A protein and the small-molecule ligand that binds it are described below.
Small molecule (SMILES): CCC[C@H](O)CO

Binding-site contacts:
Ligand atom C4 contacts residue TYR159 of chain 1.C at 4.1 Å (hydrophobic).
Ligand atom C1 contacts residue ASN151 of chain 1.C at 4.0 Å.
Ligand atom C2 contacts residue TYR191 of chain 1.C at 4.1 Å (hydrophobic).
Ligand atom C1 contacts residue SER144 of chain 1.C at 3.8 Å.
Ligand atom O1 contacts residue SER144 of chain 1.C at 3.5 Å (h-bond).
Ligand atom O1 contacts residue TYR191 of chain 1.C at 4.1 Å.
Ligand atom C1 contacts residue TYR159 of chain 1.C at 3.5 Å (hydrophobic).
Ligand atom O1 contacts residue SER146 of chain 1.C at 3.7 Å.
Ligand atom C4 contacts residue ALA96 of chain 1.C at 4.3 Å (hydrophobic).
Ligand atom O2 contacts residue NAD1 of chain 1.P at 3.6 Å (h-bond).
Ligand atom C3 contacts residue ASN151 of chain 1.C at 4.2 Å.
Ligand atom O1 contacts residue GLY190 of chain 1.C at 4.3 Å.
Ligand atom O1 contacts residue ASN151 of chain 1.C at 3.9 Å.
Ligand atom O1 contacts residue PRO189 of chain 1.C at 4.3 Å.
Ligand atom O2 contacts residue THR197 of chain 1.C at 3.9 Å.
Ligand atom O1 contacts residue MET145 of chain 1.C at 4.0 Å.
Ligand atom C2 contacts residue THR197 of chain 1.C at 4.3 Å.
Ligand atom C2 contacts residue TYR159 of chain 1.C at 4.4 Å (hydrophobic).
Ligand atom O2 contacts residue MET196 of chain 1.C at 4.0 Å.
Ligand atom O1 contacts residue NAD1 of chain 1.P at 3.7 Å.
Ligand atom C5 contacts residue LEU98 of chain 1.C at 4.2 Å (hydrophobic).
Ligand atom C1 contacts residue TYR191 of chain 1.C at 4.5 Å (hydrophobic).
Ligand atom O2 contacts residue TYR159 of chain 1.C at 3.7 Å.
Ligand atom C5 contacts residue GLN154 of chain 1.C at 4.0 Å.
Ligand atom C1 contacts residue NAD1 of chain 1.P at 4.1 Å.
Ligand atom C5 contacts residue ASN151 of chain 1.C at 4.3 Å.
Ligand atom C3 contacts residue TYR191 of chain 1.C at 3.9 Å (hydrophobic).
Ligand atom C1 contacts residue SER146 of chain 1.C at 3.5 Å.
Ligand atom C2 contacts residue NAD1 of chain 1.P at 4.0 Å.

Sequence of chain 1.C:
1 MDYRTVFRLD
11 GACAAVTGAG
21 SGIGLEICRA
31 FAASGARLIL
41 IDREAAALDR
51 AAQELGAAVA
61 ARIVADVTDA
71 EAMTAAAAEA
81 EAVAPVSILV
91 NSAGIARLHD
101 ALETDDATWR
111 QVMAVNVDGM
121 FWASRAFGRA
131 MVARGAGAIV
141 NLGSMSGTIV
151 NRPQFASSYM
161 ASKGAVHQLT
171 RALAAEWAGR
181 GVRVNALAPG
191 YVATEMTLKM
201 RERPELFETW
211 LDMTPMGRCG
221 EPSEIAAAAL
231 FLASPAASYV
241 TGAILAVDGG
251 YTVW